Sequence of chain 1.B:
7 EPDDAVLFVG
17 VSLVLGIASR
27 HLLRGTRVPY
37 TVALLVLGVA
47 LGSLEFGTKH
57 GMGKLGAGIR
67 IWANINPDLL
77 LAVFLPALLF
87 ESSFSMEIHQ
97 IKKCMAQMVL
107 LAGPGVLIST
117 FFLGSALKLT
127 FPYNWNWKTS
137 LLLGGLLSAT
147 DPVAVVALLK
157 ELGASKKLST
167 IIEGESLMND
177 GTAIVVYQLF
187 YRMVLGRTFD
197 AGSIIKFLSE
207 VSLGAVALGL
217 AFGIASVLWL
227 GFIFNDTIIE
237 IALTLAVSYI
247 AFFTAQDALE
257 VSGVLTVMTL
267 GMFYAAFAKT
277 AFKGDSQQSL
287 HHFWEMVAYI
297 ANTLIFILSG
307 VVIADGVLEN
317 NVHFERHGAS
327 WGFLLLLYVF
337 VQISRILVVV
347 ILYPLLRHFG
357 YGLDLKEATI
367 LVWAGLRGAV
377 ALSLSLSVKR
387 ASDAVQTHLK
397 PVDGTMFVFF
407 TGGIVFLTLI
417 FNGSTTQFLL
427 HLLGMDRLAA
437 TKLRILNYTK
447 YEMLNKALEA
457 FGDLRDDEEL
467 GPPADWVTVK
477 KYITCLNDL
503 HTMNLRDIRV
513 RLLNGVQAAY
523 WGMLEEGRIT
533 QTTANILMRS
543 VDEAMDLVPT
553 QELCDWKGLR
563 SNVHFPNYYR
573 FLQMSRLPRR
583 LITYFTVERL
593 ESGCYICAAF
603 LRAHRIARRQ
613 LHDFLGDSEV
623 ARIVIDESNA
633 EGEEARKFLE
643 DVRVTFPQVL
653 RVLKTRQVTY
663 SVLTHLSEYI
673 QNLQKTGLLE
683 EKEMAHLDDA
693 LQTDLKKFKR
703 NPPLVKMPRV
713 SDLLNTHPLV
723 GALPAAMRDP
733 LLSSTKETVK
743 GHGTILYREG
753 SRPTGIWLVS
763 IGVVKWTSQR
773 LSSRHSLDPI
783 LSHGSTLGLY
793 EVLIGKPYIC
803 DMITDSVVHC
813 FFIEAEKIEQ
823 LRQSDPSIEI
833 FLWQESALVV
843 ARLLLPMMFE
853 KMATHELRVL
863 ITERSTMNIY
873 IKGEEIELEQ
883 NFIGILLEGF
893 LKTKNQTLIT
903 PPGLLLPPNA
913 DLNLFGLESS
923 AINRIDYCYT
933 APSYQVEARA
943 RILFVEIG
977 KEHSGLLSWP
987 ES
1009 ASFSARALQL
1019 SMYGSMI

The protein below binds the small molecule below.
Small molecule (SMILES): CCCCCCCCCCCCCC(=O)OC[C@H](COP(=O)(O)OCCN)OC(=O)CCCCCCCCCCCCC

Binding-site contacts:
Ligand atom C33 contacts residue 46E1 of chain 1.D at 3.8 Å.
Ligand atom C3C contacts residue VAL79 of chain 1.A at 4.0 Å (hydrophobic).
Ligand atom N contacts residue ASN72 of chain 1.A at 2.9 Å (h-bond).
Ligand atom C24 contacts residue LEU75 of chain 1.A at 4.0 Å (hydrophobic).
Ligand atom C23 contacts residue 46E1 of chain 1.D at 3.8 Å.
Ligand atom C32 contacts residue LEU75 of chain 1.A at 3.5 Å (hydrophobic).
Ligand atom C38 contacts residue 46E1 of chain 1.D at 4.0 Å.
Ligand atom C38 contacts residue VAL15 of chain 1.B at 3.9 Å (hydrophobic).
Ligand atom C22 contacts residue ILE71 of chain 1.A at 4.1 Å (hydrophobic).
Ligand atom C31 contacts residue 46E1 of chain 1.D at 3.9 Å.
Ligand atom C34 contacts residue ALA11 of chain 1.B at 3.7 Å (hydrophobic).
Ligand atom C2A contacts residue 46E1 of chain 1.D at 4.0 Å.
Ligand atom C12 contacts residue ASN72 of chain 1.A at 3.7 Å.
Ligand atom C2E contacts residue 46E1 of chain 1.D at 4.0 Å.
Ligand atom C3B contacts residue TYR245 of chain 1.A at 3.6 Å (hydrophobic).
Ligand atom C35 contacts residue 46E1 of chain 1.D at 3.9 Å.
Ligand atom C29 contacts residue VAL79 of chain 1.A at 4.0 Å (hydrophobic).
Ligand atom O32 contacts residue ILE67 of chain 1.B at 3.6 Å.
Ligand atom O11 contacts residue PRO8 of chain 1.B at 4.1 Å.
Ligand atom O13 contacts residue PRO8 of chain 1.B at 3.4 Å.
Ligand atom C26 contacts residue TRP68 of chain 1.A at 4.0 Å (hydrophobic).
Ligand atom C25 contacts residue 46E1 of chain 1.D at 3.8 Å.
Ligand atom O12 contacts residue ASN70 of chain 1.A at 3.7 Å.
Ligand atom C36 contacts residue VAL12 of chain 1.B at 4.1 Å (hydrophobic).
Ligand atom O21 contacts residue 46E1 of chain 1.D at 3.5 Å (h-bond).
Ligand atom C25 contacts residue TRP68 of chain 1.A at 3.8 Å (hydrophobic).
Ligand atom C21 contacts residue 46E1 of chain 1.D at 3.6 Å.
Ligand atom C3C contacts residue TYR245 of chain 1.A at 3.5 Å (hydrophobic).
Ligand atom C3D contacts residue TYR245 of chain 1.A at 3.3 Å (hydrophobic).
Ligand atom C28 contacts residue VAL79 of chain 1.A at 3.9 Å (hydrophobic).
Ligand atom C22 contacts residue ILE67 of chain 1.A at 3.5 Å (hydrophobic).
Ligand atom C3E contacts residue VAL293 of chain 1.A at 4.1 Å (hydrophobic).
Ligand atom O32 contacts residue 46E1 of chain 1.D at 3.5 Å (h-bond).
Ligand atom C27 contacts residue 46E1 of chain 1.D at 3.9 Å.
Ligand atom C21 contacts residue ILE67 of chain 1.A at 3.6 Å (hydrophobic).
Ligand atom O22 contacts residue 46E1 of chain 1.D at 3.9 Å.
Ligand atom O31 contacts residue 46E1 of chain 1.D at 3.3 Å (h-bond).
Ligand atom O22 contacts residue ILE67 of chain 1.A at 3.1 Å (h-bond).
Ligand atom C2 contacts residue LEU75 of chain 1.A at 4.1 Å (hydrophobic).
Ligand atom C3B contacts residue 46E1 of chain 1.D at 4.0 Å.

Sequence of chain 1.A:
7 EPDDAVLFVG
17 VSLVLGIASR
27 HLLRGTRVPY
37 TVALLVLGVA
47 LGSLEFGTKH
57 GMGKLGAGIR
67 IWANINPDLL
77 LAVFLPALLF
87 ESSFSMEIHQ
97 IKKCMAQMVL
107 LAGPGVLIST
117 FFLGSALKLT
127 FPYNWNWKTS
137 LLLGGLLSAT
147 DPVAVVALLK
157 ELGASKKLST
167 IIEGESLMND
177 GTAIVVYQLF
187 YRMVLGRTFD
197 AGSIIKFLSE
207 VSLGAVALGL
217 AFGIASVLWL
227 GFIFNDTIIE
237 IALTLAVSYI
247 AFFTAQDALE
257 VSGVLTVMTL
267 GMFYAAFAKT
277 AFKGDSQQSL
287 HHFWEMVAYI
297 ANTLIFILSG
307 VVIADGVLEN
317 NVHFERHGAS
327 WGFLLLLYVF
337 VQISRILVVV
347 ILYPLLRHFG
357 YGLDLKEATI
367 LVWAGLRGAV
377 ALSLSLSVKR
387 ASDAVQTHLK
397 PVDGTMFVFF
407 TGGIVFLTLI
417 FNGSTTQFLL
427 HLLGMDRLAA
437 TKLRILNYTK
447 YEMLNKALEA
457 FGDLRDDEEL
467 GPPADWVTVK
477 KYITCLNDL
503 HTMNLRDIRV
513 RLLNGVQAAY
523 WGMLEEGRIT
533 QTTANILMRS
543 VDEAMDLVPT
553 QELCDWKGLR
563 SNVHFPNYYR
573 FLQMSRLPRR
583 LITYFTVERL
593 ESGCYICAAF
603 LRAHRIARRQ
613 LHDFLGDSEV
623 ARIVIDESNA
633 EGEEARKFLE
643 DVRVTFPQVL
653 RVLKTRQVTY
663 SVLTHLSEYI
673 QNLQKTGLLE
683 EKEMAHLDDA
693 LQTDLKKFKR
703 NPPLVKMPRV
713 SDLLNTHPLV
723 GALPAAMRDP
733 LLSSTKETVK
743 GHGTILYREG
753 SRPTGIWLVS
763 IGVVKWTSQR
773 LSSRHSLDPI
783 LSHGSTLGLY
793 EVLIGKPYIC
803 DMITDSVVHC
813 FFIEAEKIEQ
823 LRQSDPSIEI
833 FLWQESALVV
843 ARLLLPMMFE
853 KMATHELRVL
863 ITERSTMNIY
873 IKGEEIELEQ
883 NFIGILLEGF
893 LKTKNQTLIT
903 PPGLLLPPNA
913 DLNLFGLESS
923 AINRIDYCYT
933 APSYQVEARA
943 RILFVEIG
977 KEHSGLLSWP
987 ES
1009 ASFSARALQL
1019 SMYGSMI